The small molecule below binds the protein below.
Small molecule (SMILES): CC[C@H]1OC(=O)[C@H](C)C(=O)[C@H](C)[C@@H](O[C@@H]2O[C@H](C)C[C@H](N(C)C)[C@H]2O)[C@](C)(OC)C[C@@H](C)C(=O)[C@H](C)[C@H]2N(CCCn3cc(CCCC(=O)NCC(=O)NCC(=O)NCC(=O)N4CCC[C@H]4C(=O)N[C@@H](CCCCN)C(=O)N[C@@H](CCCCN)C(=O)N[C@@H](CCCCN)C(=O)N[C@@H](CCCCN)C(=O)N[C@@H](C)C=O)nn3)C(=O)O[C@]12C

Sequence of chain 1.DA:
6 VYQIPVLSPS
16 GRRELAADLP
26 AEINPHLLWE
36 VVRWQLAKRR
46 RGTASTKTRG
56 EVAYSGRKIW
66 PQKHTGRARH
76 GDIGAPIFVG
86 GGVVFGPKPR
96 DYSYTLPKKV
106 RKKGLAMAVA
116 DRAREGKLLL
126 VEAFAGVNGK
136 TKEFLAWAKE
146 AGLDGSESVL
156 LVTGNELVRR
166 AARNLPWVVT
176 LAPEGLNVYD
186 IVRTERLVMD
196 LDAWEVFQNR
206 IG

Sequence of chain 1.ZA:
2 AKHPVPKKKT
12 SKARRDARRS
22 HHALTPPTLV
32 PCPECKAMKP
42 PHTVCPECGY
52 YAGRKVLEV

Binding-site contacts:
Ligand atom C79 contacts residue HIS69 of chain 1.DA at 4.4 Å.
Ligand atom C90 contacts residue HIS69 of chain 1.DA at 4.1 Å.
Ligand atom C1 contacts residue LYS3 of chain 1.ZA at 3.6 Å.
Ligand atom N81 contacts residue HIS69 of chain 1.DA at 4.0 Å.
Ligand atom N82 contacts residue HIS69 of chain 1.DA at 3.6 Å.
Ligand atom C78 contacts residue HIS69 of chain 1.DA at 3.8 Å.